Sequence of chain 1.A:
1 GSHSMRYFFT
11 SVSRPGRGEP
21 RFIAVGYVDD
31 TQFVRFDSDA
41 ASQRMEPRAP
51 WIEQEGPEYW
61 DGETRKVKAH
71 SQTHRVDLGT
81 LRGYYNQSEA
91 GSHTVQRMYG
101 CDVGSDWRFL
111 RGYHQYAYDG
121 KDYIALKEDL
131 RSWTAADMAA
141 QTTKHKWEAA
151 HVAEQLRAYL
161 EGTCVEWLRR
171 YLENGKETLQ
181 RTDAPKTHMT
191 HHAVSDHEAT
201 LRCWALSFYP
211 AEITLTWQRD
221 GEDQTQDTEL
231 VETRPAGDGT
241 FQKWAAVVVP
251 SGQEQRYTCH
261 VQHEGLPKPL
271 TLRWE

A small-molecule ligand and the protein it binds are described below.
Small molecule (SMILES): CSCC[C@H](NC(=O)[C@@H]1CCCN1C(=O)[C@@H](NC(=O)[C@H](CC(C)C)NC(=O)[C@@H](N)CC(N)=O)C(C)C)C(=O)N[C@H](C(=O)N[C@@H](C)C(=O)N[C@H](C(=O)N[C@H](C(=O)O)C(C)C)[C@@H](C)O)C(C)C

Binding-site contacts:
Ligand atom N contacts residue GOL1 of chain 1.G at 2.9 Å (h-bond).
Ligand atom C contacts residue TRP147 of chain 1.A at 3.5 Å (hydrophobic).
Ligand atom N contacts residue TYR99 of chain 1.A at 3.2 Å (h-bond).
Ligand atom O contacts residue TRP147 of chain 1.A at 3.2 Å.
Ligand atom CG2 contacts residue ASP77 of chain 1.A at 3.4 Å.
Ligand atom OD1 contacts residue LYS66 of chain 1.A at 3.5 Å (salt-bridge).
Ligand atom N contacts residue ASP77 of chain 1.A at 3.1 Å (salt-bridge).
Ligand atom O contacts residue GOL1 of chain 1.G at 2.8 Å (h-bond).
Ligand atom CD1 contacts residue VAL67 of chain 1.A at 3.5 Å (hydrophobic).
Ligand atom O contacts residue THR73 of chain 1.A at 3.1 Å (h-bond).
Ligand atom N contacts residue GLU63 of chain 1.A at 3.1 Å (salt-bridge).
Ligand atom CG1 contacts residue HIS70 of chain 1.A at 3.5 Å.
Ligand atom CA contacts residue ASP77 of chain 1.A at 3.5 Å.
Ligand atom CA contacts residue TYR171 of chain 1.A at 3.5 Å (hydrophobic).
Ligand atom O contacts residue HIS70 of chain 1.A at 3.4 Å.
Ligand atom CB contacts residue GOL1 of chain 1.G at 3.2 Å.
Ligand atom CG2 contacts residue THR73 of chain 1.A at 3.4 Å.
Ligand atom O contacts residue TYR159 of chain 1.A at 2.6 Å (h-bond).
Ligand atom O contacts residue LYS146 of chain 1.A at 3.5 Å.
Ligand atom CG contacts residue GLU63 of chain 1.A at 3.5 Å.
Ligand atom O contacts residue GOL1 of chain 1.G at 3.2 Å (h-bond).
Ligand atom CA contacts residue GLU63 of chain 1.A at 3.4 Å.
Ligand atom O contacts residue LYS66 of chain 1.A at 3.5 Å (salt-bridge).
Ligand atom CD2 contacts residue TYR7 of chain 1.A at 3.4 Å (hydrophobic).
Ligand atom ND2 contacts residue GLU63 of chain 1.A at 3.2 Å (salt-bridge).
Ligand atom CG1 contacts residue TYR99 of chain 1.A at 3.4 Å (hydrophobic).
Ligand atom CB contacts residue ASP77 of chain 1.A at 3.4 Å.
Ligand atom N contacts residue TYR159 of chain 1.A at 3.5 Å.
Ligand atom O contacts residue LYS146 of chain 1.A at 2.9 Å (salt-bridge).
Ligand atom OG1 contacts residue LYS146 of chain 1.A at 3.5 Å (salt-bridge).
Ligand atom CB contacts residue THR143 of chain 1.A at 3.4 Å.
Ligand atom CA contacts residue TYR7 of chain 1.A at 3.5 Å (hydrophobic).
Ligand atom CD1 contacts residue MET45 of chain 1.A at 3.4 Å (hydrophobic).
Ligand atom CD2 contacts residue TYR99 of chain 1.A at 3.2 Å (hydrophobic).
Ligand atom N contacts residue TYR7 of chain 1.A at 2.6 Å (h-bond).
Ligand atom O contacts residue TRP147 of chain 1.A at 2.6 Å (h-bond).
Ligand atom CG2 contacts residue HIS70 of chain 1.A at 3.3 Å.
Ligand atom CG1 contacts residue ARG97 of chain 1.A at 3.5 Å.
Ligand atom OXT contacts residue THR143 of chain 1.A at 2.8 Å (h-bond).
Ligand atom N contacts residue TYR171 of chain 1.A at 2.7 Å (h-bond).